The small molecule below binds the protein below.
Small molecule (SMILES): CC(=O)N[C@@H]1[C@@H](O)[C@H](O)[C@@H](CO)O[C@H]1O

Sequence of chain 3.A:
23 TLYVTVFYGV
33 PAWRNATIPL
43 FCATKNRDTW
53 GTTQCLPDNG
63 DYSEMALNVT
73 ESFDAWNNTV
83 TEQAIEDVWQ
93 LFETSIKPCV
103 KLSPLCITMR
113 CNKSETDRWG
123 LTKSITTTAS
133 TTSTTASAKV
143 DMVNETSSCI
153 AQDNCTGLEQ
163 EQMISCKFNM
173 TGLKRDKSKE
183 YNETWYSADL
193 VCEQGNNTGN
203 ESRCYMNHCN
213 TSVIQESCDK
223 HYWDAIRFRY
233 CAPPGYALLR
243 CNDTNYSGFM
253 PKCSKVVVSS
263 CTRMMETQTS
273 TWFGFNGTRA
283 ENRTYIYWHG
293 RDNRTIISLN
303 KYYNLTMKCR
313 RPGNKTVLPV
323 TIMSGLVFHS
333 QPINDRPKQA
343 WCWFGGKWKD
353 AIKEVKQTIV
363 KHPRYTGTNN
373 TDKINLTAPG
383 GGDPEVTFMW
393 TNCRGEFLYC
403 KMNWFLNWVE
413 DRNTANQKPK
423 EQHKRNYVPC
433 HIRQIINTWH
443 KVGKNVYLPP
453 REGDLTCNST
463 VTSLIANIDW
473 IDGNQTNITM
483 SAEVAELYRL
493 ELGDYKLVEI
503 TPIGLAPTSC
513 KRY

Binding-site contacts:
Ligand atom C2 contacts residue ASN171 of chain 3.A at 2.6 Å.
Ligand atom C1 contacts residue ASN171 of chain 3.A at 1.5 Å.
Ligand atom O6 contacts residue GLU182 of chain 3.A at 4.4 Å.
Ligand atom C8 contacts residue ASN171 of chain 3.A at 3.8 Å.
Ligand atom O7 contacts residue ASN171 of chain 3.A at 3.6 Å (h-bond).
Ligand atom C4 contacts residue ASN171 of chain 3.A at 4.4 Å.
Ligand atom C6 contacts residue SER180 of chain 3.A at 4.5 Å.
Ligand atom C3 contacts residue ASN171 of chain 3.A at 3.9 Å.
Ligand atom C7 contacts residue ASN171 of chain 3.A at 3.4 Å.
Ligand atom O5 contacts residue ASN171 of chain 3.A at 2.4 Å (h-bond).
Ligand atom O6 contacts residue SER180 of chain 3.A at 4.1 Å.
Ligand atom N2 contacts residue ARG112 of chain 3.A at 4.5 Å.
Ligand atom C8 contacts residue ARG112 of chain 3.A at 3.6 Å.
Ligand atom N2 contacts residue ASN171 of chain 3.A at 3.0 Å (h-bond).
Ligand atom O5 contacts residue SER180 of chain 3.A at 4.4 Å.
Ligand atom C5 contacts residue ASN171 of chain 3.A at 3.8 Å.